Sequence of chain 1.A:
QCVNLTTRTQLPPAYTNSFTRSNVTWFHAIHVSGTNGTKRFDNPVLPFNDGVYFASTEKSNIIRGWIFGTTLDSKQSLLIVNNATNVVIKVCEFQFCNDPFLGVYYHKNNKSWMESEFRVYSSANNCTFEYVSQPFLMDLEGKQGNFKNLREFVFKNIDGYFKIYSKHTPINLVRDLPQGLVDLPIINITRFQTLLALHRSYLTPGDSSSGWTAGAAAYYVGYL

Binding-site contacts:
Ligand atom N2 contacts residue ASN17 of chain 1.A at 2.9 Å (h-bond).
Ligand atom C4 contacts residue ASN17 of chain 1.A at 4.2 Å.
Ligand atom C2 contacts residue ASN17 of chain 1.A at 2.5 Å.
Ligand atom O7 contacts residue ASN17 of chain 1.A at 4.4 Å.
Ligand atom C3 contacts residue ASN17 of chain 1.A at 3.8 Å.
Ligand atom O5 contacts residue ASN17 of chain 1.A at 2.4 Å (h-bond).
Ligand atom C1 contacts residue ASN17 of chain 1.A at 1.4 Å.
Ligand atom C5 contacts residue ASN17 of chain 1.A at 3.7 Å.
Ligand atom C7 contacts residue ASN17 of chain 1.A at 3.9 Å.

A protein and the small-molecule ligand that binds it are described below.
Small molecule (SMILES): CC(=O)N[C@@H]1[C@@H](O)[C@H](O)[C@@H](CO)O[C@H]1O